Sequence of chain 1.A:
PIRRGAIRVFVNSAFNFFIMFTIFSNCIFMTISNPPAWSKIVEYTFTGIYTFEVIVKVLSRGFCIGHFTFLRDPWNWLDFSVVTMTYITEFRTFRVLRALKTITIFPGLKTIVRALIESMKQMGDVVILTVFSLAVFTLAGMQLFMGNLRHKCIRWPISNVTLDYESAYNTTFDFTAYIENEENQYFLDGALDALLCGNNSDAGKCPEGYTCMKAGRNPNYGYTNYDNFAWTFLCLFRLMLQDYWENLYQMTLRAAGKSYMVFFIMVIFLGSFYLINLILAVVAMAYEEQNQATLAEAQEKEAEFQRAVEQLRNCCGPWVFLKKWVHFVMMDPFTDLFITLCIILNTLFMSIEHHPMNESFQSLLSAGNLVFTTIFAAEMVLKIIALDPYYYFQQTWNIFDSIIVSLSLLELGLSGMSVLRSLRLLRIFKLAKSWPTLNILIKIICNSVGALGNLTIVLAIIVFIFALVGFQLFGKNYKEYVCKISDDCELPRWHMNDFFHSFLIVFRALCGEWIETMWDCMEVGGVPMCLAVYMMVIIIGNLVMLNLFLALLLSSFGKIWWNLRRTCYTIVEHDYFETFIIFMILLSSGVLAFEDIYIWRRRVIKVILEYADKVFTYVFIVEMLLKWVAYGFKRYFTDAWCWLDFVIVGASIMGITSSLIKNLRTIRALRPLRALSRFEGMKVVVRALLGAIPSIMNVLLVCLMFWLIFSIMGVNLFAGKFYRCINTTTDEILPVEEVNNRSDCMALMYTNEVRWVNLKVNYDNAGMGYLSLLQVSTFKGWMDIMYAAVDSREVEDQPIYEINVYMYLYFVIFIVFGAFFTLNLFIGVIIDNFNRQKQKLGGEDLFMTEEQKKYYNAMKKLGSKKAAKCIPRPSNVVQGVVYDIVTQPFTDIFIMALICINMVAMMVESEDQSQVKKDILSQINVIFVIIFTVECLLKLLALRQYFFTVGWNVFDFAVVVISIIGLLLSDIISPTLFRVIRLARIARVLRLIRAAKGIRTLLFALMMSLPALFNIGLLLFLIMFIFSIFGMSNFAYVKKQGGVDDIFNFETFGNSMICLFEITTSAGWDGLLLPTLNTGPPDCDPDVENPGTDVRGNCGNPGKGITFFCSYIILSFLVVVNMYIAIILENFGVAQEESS

Binding-site contacts:
Ligand atom C8 contacts residue LYS332 of chain 1.A at 4.2 Å.
Ligand atom O4 contacts residue PHE293 of chain 1.A at 3.8 Å.
Ligand atom C4 contacts residue PHE293 of chain 1.A at 4.0 Å (hydrophobic).
Ligand atom C2 contacts residue CYS330 of chain 1.A at 3.9 Å (hydrophobic).
Ligand atom O2 contacts residue TRP274 of chain 1.A at 3.9 Å.
Ligand atom C2 contacts residue PHE293 of chain 1.A at 4.0 Å (hydrophobic).
Ligand atom C6 contacts residue CYS330 of chain 1.A at 3.9 Å (hydrophobic).
Ligand atom C4 contacts residue ASN317 of chain 1.A at 4.1 Å.
Ligand atom C1 contacts residue ASN317 of chain 1.A at 1.4 Å.
Ligand atom C5 contacts residue CYS330 of chain 1.A at 3.8 Å (hydrophobic).
Ligand atom C4 contacts residue CYS330 of chain 1.A at 3.7 Å (hydrophobic).
Ligand atom O5 contacts residue PHE293 of chain 1.A at 3.7 Å.
Ligand atom O3 contacts residue PHE293 of chain 1.A at 3.5 Å.
Ligand atom O2 contacts residue THR290 of chain 1.A at 4.2 Å.
Ligand atom O6 contacts residue HIS269 of chain 1.A at 3.8 Å.
Ligand atom O6 contacts residue ASN317 of chain 1.A at 4.2 Å.
Ligand atom C5 contacts residue ASN317 of chain 1.A at 3.7 Å.
Ligand atom N2 contacts residue ASN317 of chain 1.A at 2.7 Å (h-bond).
Ligand atom C7 contacts residue ASN317 of chain 1.A at 3.6 Å.
Ligand atom C3 contacts residue CYS330 of chain 1.A at 4.3 Å (hydrophobic).
Ligand atom C5 contacts residue PHE293 of chain 1.A at 4.3 Å (hydrophobic).
Ligand atom O3 contacts residue THR329 of chain 1.A at 4.2 Å.
Ligand atom C6 contacts residue PHE293 of chain 1.A at 4.1 Å (hydrophobic).
Ligand atom C2 contacts residue ASN317 of chain 1.A at 2.3 Å.
Ligand atom O4 contacts residue TRP274 of chain 1.A at 4.3 Å.
Ligand atom O5 contacts residue CYS330 of chain 1.A at 3.2 Å (h-bond).
Ligand atom C2 contacts residue THR289 of chain 1.A at 3.8 Å.
Ligand atom O3 contacts residue THR289 of chain 1.A at 4.2 Å.
Ligand atom C5 contacts residue THR294 of chain 1.A at 4.1 Å.
Ligand atom C1 contacts residue PHE293 of chain 1.A at 4.1 Å (hydrophobic).
Ligand atom C3 contacts residue ASN317 of chain 1.A at 3.7 Å.
Ligand atom C7 contacts residue THR329 of chain 1.A at 4.2 Å.
Ligand atom O2 contacts residue THR289 of chain 1.A at 3.6 Å (h-bond).
Ligand atom O7 contacts residue THR329 of chain 1.A at 3.1 Å.
Ligand atom C1 contacts residue CYS330 of chain 1.A at 4.0 Å (hydrophobic).
Ligand atom C3 contacts residue PHE293 of chain 1.A at 4.0 Å (hydrophobic).
Ligand atom O2 contacts residue PHE293 of chain 1.A at 2.8 Å.
Ligand atom O6 contacts residue CYS330 of chain 1.A at 3.9 Å.
Ligand atom O7 contacts residue ASN317 of chain 1.A at 4.1 Å.
Ligand atom O5 contacts residue ASN317 of chain 1.A at 2.4 Å (h-bond).

A protein and the small-molecule ligand that binds it are described below.
Small molecule (SMILES): CC(=O)N[C@H]1[C@H](O[C@H]2[C@H](O)[C@@H](NC(C)=O)CO[C@@H]2CO)O[C@H](CO)[C@@H](O[C@@H]2O[C@H](CO[C@@H]3O[C@H](CO)[C@@H](O)[C@H](O)[C@@H]3O)[C@@H](O)[C@H](O[C@@H]3O[C@H](CO)[C@@H](O)[C@H](O)[C@@H]3O)[C@@H]2O)[C@@H]1O